Binding-site contacts:
Ligand atom C10 contacts residue GLU14 of chain 1.M at 3.3 Å.
Ligand atom C5 contacts residue GLU14 of chain 1.M at 2.9 Å.
Ligand atom C2 contacts residue TRP18 of chain 1.L at 3.6 Å (hydrophobic).
Ligand atom O5 contacts residue ILE17 of chain 1.M at 3.9 Å.
Ligand atom C43 contacts residue THR25 of chain 1.L at 3.6 Å.
Ligand atom O4 contacts residue GLU14 of chain 1.M at 3.0 Å (salt-bridge).
Ligand atom C4 contacts residue LYS13 of chain 1.M at 4.3 Å.
Ligand atom C34 contacts residue VAL21 of chain 1.M at 4.1 Å (hydrophobic).
Ligand atom C18 contacts residue TRP18 of chain 1.L at 3.7 Å (hydrophobic).
Ligand atom O3 contacts residue LYS13 of chain 1.M at 4.0 Å.
Ligand atom C1 contacts residue TRP18 of chain 1.L at 4.0 Å (hydrophobic).
Ligand atom O7 contacts residue GLU14 of chain 1.M at 4.1 Å.
Ligand atom C22 contacts residue ILE17 of chain 1.M at 4.1 Å (hydrophobic).
Ligand atom O16 contacts residue TRP18 of chain 1.L at 4.1 Å.
Ligand atom C43 contacts residue ALA22 of chain 1.L at 4.2 Å (hydrophobic).
Ligand atom C40 contacts residue THR25 of chain 1.L at 3.9 Å.
Ligand atom C6 contacts residue TRP18 of chain 1.L at 3.8 Å (hydrophobic).
Ligand atom O61 contacts residue LYS13 of chain 1.M at 3.6 Å.
Ligand atom C4 contacts residue ILE17 of chain 1.M at 4.0 Å (hydrophobic).
Ligand atom O49 contacts residue TRP18 of chain 1.L at 3.9 Å.
Ligand atom O3 contacts residue GLU14 of chain 1.M at 4.0 Å.
Ligand atom C57 contacts residue ILE17 of chain 1.M at 4.3 Å (hydrophobic).
Ligand atom O1 contacts residue GLU14 of chain 1.M at 4.4 Å.
Ligand atom C25 contacts residue LEU21 of chain 1.L at 3.8 Å (hydrophobic).
Ligand atom C37 contacts residue THR25 of chain 1.L at 4.0 Å.
Ligand atom C28 contacts residue VAL21 of chain 1.M at 4.1 Å (hydrophobic).
Ligand atom C31 contacts residue ALA22 of chain 1.L at 4.0 Å (hydrophobic).
Ligand atom C28 contacts residue LEU21 of chain 1.L at 4.1 Å (hydrophobic).
Ligand atom O61 contacts residue ILE17 of chain 1.M at 3.9 Å.
Ligand atom C8 contacts residue GLU14 of chain 1.M at 3.7 Å.
Ligand atom C37 contacts residue ALA22 of chain 1.L at 3.7 Å (hydrophobic).
Ligand atom C19 contacts residue TRP18 of chain 1.L at 4.4 Å (hydrophobic).
Ligand atom C25 contacts residue TRP18 of chain 1.L at 4.3 Å (hydrophobic).
Ligand atom O7 contacts residue LYS13 of chain 1.M at 4.3 Å.
Ligand atom C57 contacts residue LYS13 of chain 1.M at 3.3 Å.
Ligand atom O55 contacts residue TRP18 of chain 1.L at 4.1 Å.
Ligand atom C7 contacts residue GLU14 of chain 1.M at 3.3 Å.
Ligand atom C22 contacts residue TRP18 of chain 1.L at 4.2 Å (hydrophobic).
Ligand atom C43 contacts residue LEU26 of chain 1.L at 3.7 Å (hydrophobic).
Ligand atom C31 contacts residue VAL21 of chain 1.M at 4.3 Å (hydrophobic).

The protein below binds the small molecule below.
Small molecule (SMILES): CCCCCCCCCCO[C@@H]1O[C@H](CO)[C@@H](O[C@H]2O[C@H](CO)[C@@H](O)[C@H](O)[C@H]2O)[C@H](O)[C@H]1O

Sequence of chain 1.L:
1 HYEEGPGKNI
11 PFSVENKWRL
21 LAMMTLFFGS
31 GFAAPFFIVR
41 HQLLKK

Sequence of chain 1.M:
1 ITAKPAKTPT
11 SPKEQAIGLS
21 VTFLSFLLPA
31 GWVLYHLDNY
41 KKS